Sequence of chain 1.C:
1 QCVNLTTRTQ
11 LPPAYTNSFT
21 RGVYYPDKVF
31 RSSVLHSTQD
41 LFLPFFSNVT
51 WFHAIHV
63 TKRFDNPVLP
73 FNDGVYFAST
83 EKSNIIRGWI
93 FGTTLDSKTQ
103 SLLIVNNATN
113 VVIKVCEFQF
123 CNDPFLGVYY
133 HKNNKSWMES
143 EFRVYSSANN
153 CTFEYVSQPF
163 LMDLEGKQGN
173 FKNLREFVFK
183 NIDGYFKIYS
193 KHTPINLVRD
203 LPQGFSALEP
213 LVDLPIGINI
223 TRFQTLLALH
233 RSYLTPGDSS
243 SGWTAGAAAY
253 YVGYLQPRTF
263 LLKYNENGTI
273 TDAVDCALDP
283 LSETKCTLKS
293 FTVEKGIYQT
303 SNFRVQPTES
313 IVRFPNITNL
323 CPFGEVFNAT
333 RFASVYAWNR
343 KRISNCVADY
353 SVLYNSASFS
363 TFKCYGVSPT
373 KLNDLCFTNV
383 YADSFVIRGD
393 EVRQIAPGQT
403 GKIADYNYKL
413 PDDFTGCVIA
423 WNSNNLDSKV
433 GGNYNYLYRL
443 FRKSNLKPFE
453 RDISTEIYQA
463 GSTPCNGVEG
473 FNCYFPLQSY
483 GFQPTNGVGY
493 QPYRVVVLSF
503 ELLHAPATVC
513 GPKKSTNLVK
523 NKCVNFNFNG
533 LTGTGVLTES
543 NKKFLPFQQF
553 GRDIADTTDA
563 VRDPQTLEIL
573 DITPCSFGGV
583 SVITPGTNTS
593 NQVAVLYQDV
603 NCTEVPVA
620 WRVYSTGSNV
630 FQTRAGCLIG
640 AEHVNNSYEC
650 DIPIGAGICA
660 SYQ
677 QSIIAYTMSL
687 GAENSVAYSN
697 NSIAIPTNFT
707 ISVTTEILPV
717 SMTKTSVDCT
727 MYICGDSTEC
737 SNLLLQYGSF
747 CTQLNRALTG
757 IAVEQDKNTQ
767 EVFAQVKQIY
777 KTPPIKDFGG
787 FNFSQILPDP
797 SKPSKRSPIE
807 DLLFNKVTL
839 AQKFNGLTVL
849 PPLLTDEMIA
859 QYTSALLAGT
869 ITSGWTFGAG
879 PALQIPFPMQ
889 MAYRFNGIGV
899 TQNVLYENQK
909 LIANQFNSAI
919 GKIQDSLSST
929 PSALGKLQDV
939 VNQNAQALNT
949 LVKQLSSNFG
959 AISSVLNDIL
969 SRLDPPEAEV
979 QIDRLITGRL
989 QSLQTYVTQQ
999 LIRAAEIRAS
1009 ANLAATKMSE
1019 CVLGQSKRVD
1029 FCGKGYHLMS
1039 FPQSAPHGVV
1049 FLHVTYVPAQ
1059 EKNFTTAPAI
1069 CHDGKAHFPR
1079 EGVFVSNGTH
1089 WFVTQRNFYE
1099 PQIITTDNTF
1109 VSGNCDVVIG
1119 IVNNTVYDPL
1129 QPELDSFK

The small molecule below binds the protein below.
Small molecule (SMILES): CC(=O)N[C@@H]1[C@@H](O)[C@H](O)[C@@H](CO)O[C@H]1O

Binding-site contacts:
Ligand atom C7 contacts residue ASN269 of chain 1.C at 3.2 Å.
Ligand atom C2 contacts residue ASN269 of chain 1.C at 2.5 Å.
Ligand atom C8 contacts residue ASN269 of chain 1.C at 4.3 Å.
Ligand atom C7 contacts residue ASN267 of chain 1.C at 4.2 Å.
Ligand atom N2 contacts residue GLU268 of chain 1.C at 4.2 Å.
Ligand atom N2 contacts residue ASN269 of chain 1.C at 2.9 Å (h-bond).
Ligand atom C4 contacts residue ASN269 of chain 1.C at 4.2 Å.
Ligand atom C5 contacts residue ASN269 of chain 1.C at 3.7 Å.
Ligand atom C1 contacts residue ASN269 of chain 1.C at 1.4 Å.
Ligand atom C8 contacts residue ASN267 of chain 1.C at 3.6 Å.
Ligand atom O5 contacts residue ASN269 of chain 1.C at 2.4 Å (h-bond).
Ligand atom C3 contacts residue ASN269 of chain 1.C at 3.8 Å.
Ligand atom O7 contacts residue ASN269 of chain 1.C at 3.1 Å (h-bond).
Ligand atom O7 contacts residue ASN267 of chain 1.C at 4.3 Å.
Ligand atom C1 contacts residue GLU268 of chain 1.C at 4.5 Å.